A protein and the small-molecule ligand that binds it are described below.
Small molecule (SMILES): CC(=O)N[C@H]1[C@@H](O[P](=O)(O)O[P](=O)(O)OC[C@H]2O[C@@H](n3ccc(=O)[nH]c3=O)[C@H](O)[C@@H]2O)O[C@H](C(=O)O)[C@@H](O)[C@@H]1O

Binding-site contacts:
Ligand atom O3' contacts residue GLN191 of chain 4.A at 3.3 Å (h-bond).
Ligand atom C6' contacts residue TYR171 of chain 4.A at 3.3 Å (hydrophobic).
Ligand atom C4 contacts residue THR166 of chain 4.A at 3.7 Å.
Ligand atom C6' contacts residue ARG167 of chain 4.A at 3.8 Å.
Ligand atom O4 contacts residue LYS249 of chain 4.A at 3.4 Å.
Ligand atom O4C contacts residue ARG167 of chain 4.A at 3.2 Å.
Ligand atom C5 contacts residue ASN250 of chain 4.A at 3.2 Å.
Ligand atom N3 contacts residue THR166 of chain 4.A at 3.3 Å (h-bond).
Ligand atom O2 contacts residue PRO168 of chain 4.A at 3.2 Å.
Ligand atom C4' contacts residue LYS106 of chain 4.A at 3.8 Å.
Ligand atom C1' contacts residue ARG167 of chain 4.A at 3.7 Å.
Ligand atom C7' contacts residue HIS194 of chain 4.A at 3.4 Å.
Ligand atom O'Q contacts residue TYR171 of chain 4.A at 2.7 Å (h-bond).
Ligand atom O2 contacts residue THR166 of chain 4.A at 3.4 Å (h-bond).
Ligand atom C4' contacts residue ASN190 of chain 4.A at 3.5 Å.
Ligand atom C4 contacts residue ASN250 of chain 4.A at 3.4 Å.
Ligand atom O7' contacts residue TRP165 of chain 4.A at 3.3 Å.
Ligand atom O4' contacts residue LYS106 of chain 4.A at 3.0 Å (salt-bridge).
Ligand atom O5' contacts residue ARG167 of chain 4.A at 2.8 Å (salt-bridge).
Ligand atom O'P contacts residue GLN191 of chain 4.A at 3.4 Å.
Ligand atom C1C contacts residue THR166 of chain 4.A at 3.8 Å.
Ligand atom O4' contacts residue ASN190 of chain 4.A at 2.6 Å (h-bond).
Ligand atom O'Q contacts residue ASN190 of chain 4.A at 3.8 Å.
Ligand atom C8' contacts residue ASN135 of chain 4.A at 3.5 Å.
Ligand atom C6 contacts residue ARG167 of chain 4.A at 3.5 Å.
Ligand atom O'P contacts residue ARG167 of chain 4.A at 2.8 Å (salt-bridge).
Ligand atom O4 contacts residue ASN250 of chain 4.A at 2.9 Å (h-bond).
Ligand atom C3' contacts residue LYS106 of chain 4.A at 3.8 Å.
Ligand atom O'P contacts residue TYR171 of chain 4.A at 3.2 Å (h-bond).
Ligand atom C2 contacts residue THR166 of chain 4.A at 3.0 Å.
Ligand atom O3' contacts residue HIS194 of chain 4.A at 3.3 Å.
Ligand atom O5C contacts residue ARG167 of chain 4.A at 3.8 Å.
Ligand atom O3' contacts residue LYS106 of chain 4.A at 3.0 Å (salt-bridge).
Ligand atom O7' contacts residue HIS194 of chain 4.A at 3.5 Å.
Ligand atom C1C contacts residue ARG167 of chain 4.A at 3.8 Å.
Ligand atom N2' contacts residue HIS194 of chain 4.A at 3.9 Å.
Ligand atom C8' contacts residue HIS194 of chain 4.A at 3.7 Å.
Ligand atom N1 contacts residue THR166 of chain 4.A at 3.2 Å (h-bond).
Ligand atom C6 contacts residue THR166 of chain 4.A at 3.6 Å.
Ligand atom C5' contacts residue ARG167 of chain 4.A at 3.9 Å.

Sequence of chain 4.A:
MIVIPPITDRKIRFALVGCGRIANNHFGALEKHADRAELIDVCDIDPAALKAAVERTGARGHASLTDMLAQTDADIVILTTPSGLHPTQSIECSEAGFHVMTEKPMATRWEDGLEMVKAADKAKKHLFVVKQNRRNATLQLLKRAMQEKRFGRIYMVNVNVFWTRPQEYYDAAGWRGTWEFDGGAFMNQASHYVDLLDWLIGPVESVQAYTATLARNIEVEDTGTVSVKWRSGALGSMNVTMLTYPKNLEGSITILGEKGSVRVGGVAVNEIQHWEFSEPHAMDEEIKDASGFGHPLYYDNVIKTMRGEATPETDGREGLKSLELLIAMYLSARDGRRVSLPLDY